Sequence of chain 1.H:
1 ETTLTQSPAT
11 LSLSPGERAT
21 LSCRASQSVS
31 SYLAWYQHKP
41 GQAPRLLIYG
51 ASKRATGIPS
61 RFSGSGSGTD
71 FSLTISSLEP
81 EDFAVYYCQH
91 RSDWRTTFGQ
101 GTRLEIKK

Sequence of chain 1.D:
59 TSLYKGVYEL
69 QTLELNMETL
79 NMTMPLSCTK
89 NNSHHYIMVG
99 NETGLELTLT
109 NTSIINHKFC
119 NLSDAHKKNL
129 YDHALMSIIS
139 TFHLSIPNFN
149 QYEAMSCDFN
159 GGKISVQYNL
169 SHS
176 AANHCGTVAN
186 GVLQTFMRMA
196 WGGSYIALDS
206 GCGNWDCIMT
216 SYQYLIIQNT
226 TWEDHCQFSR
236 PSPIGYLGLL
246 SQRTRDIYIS

Sequence of chain 1.G:
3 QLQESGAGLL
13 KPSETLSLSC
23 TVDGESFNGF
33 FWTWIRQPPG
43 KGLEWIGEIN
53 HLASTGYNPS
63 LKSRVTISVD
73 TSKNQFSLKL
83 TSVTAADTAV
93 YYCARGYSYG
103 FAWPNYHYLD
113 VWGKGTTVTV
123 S

Binding-site contacts:
Ligand atom C7 contacts residue ALA104 of chain 1.G at 3.2 Å (hydrophobic).
Ligand atom C5 contacts residue ASN109 of chain 1.D at 3.8 Å.
Ligand atom C2 contacts residue SER216 of chain 1.D at 3.8 Å.
Ligand atom C7 contacts residue TYR217 of chain 1.D at 4.5 Å (hydrophobic).
Ligand atom N2 contacts residue ASN109 of chain 1.D at 3.0 Å (h-bond).
Ligand atom C8 contacts residue ASN109 of chain 1.D at 4.2 Å.
Ligand atom C7 contacts residue SER216 of chain 1.D at 3.8 Å.
Ligand atom O5 contacts residue TRP105 of chain 1.G at 4.4 Å.
Ligand atom O5 contacts residue ASN109 of chain 1.D at 2.5 Å (h-bond).
Ligand atom C2 contacts residue TRP105 of chain 1.G at 4.1 Å (hydrophobic).
Ligand atom C6 contacts residue SER30 of chain 1.H at 4.0 Å.
Ligand atom N2 contacts residue ALA104 of chain 1.G at 4.4 Å.
Ligand atom C7 contacts residue TRP105 of chain 1.G at 4.4 Å (hydrophobic).
Ligand atom C1 contacts residue TRP105 of chain 1.G at 4.2 Å (hydrophobic).
Ligand atom O5 contacts residue SER30 of chain 1.H at 4.1 Å.
Ligand atom O7 contacts residue ALA104 of chain 1.G at 2.9 Å (h-bond).
Ligand atom C5 contacts residue TRP105 of chain 1.G at 3.9 Å (hydrophobic).
Ligand atom O3 contacts residue TRP105 of chain 1.G at 3.9 Å.
Ligand atom C3 contacts residue SER216 of chain 1.D at 3.9 Å.
Ligand atom O3 contacts residue SER216 of chain 1.D at 4.4 Å.
Ligand atom C7 contacts residue ASN109 of chain 1.D at 3.3 Å.
Ligand atom C8 contacts residue SER216 of chain 1.D at 3.3 Å.
Ligand atom C8 contacts residue TYR217 of chain 1.D at 3.4 Å (hydrophobic).
Ligand atom C3 contacts residue ASN109 of chain 1.D at 3.9 Å.
Ligand atom C8 contacts residue ALA104 of chain 1.G at 3.0 Å (hydrophobic).
Ligand atom C6 contacts residue TRP105 of chain 1.G at 4.0 Å (hydrophobic).
Ligand atom C4 contacts residue TRP105 of chain 1.G at 4.1 Å (hydrophobic).
Ligand atom N2 contacts residue SER216 of chain 1.D at 3.0 Å (h-bond).
Ligand atom C1 contacts residue SER216 of chain 1.D at 3.9 Å.
Ligand atom C1 contacts residue ASN109 of chain 1.D at 1.5 Å.
Ligand atom O7 contacts residue ASN109 of chain 1.D at 3.1 Å (h-bond).
Ligand atom O6 contacts residue SER30 of chain 1.H at 3.9 Å.
Ligand atom C2 contacts residue ASN109 of chain 1.D at 2.5 Å.
Ligand atom C3 contacts residue TRP105 of chain 1.G at 4.3 Å (hydrophobic).
Ligand atom O7 contacts residue ASN107 of chain 1.G at 3.9 Å.
Ligand atom C4 contacts residue ASN109 of chain 1.D at 4.3 Å.
Ligand atom C8 contacts residue SER28 of chain 1.H at 4.0 Å.
Ligand atom O7 contacts residue TRP105 of chain 1.G at 3.8 Å.

A small-molecule ligand and the protein it binds are described below.
Small molecule (SMILES): CC(=O)N[C@H]1[C@H](O[C@H]2[C@H](O)[C@@H](NC(C)=O)CO[C@@H]2CO)O[C@H](CO)[C@@H](O[C@@H]2O[C@H](CO)[C@@H](O)[C@H](O)[C@@H]2O)[C@@H]1O